The small molecule below binds the protein below.
Small molecule (SMILES): CC(=O)N[C@H]1[C@H](O[C@H]2[C@H](O)[C@@H](NC(C)=O)CO[C@@H]2CO)O[C@H](CO)[C@@H](O[C@@H]2O[C@H](CO[C@H]3O[C@H](CO)[C@@H](O)[C@H](O)[C@@H]3O)[C@@H](O)[C@H](O[C@H]3O[C@H](CO)[C@@H](O)[C@H](O)[C@@H]3O)[C@@H]2O)[C@@H]1O

Sequence of chain 1.A:
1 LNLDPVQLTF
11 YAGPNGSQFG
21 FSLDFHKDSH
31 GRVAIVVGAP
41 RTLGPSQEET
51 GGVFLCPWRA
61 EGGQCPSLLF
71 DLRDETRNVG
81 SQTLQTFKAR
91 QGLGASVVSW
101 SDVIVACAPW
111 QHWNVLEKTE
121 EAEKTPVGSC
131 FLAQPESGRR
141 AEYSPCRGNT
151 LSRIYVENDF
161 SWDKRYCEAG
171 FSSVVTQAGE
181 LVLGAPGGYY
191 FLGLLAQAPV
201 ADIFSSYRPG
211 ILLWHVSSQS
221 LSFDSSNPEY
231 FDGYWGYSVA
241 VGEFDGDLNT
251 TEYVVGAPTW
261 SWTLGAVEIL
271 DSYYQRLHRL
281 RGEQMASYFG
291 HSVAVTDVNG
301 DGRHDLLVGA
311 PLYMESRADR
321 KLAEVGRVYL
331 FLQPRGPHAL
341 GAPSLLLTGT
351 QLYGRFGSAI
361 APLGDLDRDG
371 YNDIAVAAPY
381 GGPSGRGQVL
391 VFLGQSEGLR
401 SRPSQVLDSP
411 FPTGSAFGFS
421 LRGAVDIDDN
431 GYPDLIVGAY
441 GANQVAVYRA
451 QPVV

Binding-site contacts:
Ligand atom O6 contacts residue ARG281 of chain 1.A at 3.5 Å.
Ligand atom C2 contacts residue ASN320 of chain 1.B at 2.5 Å.
Ligand atom C3 contacts residue ASN320 of chain 1.B at 3.8 Å.
Ligand atom C7 contacts residue ASN320 of chain 1.B at 3.2 Å.
Ligand atom C8 contacts residue ASN316 of chain 1.B at 3.8 Å.
Ligand atom O4 contacts residue SO41 of chain 1.S at 2.4 Å (h-bond).
Ligand atom O7 contacts residue LEU317 of chain 1.B at 4.5 Å.
Ligand atom O6 contacts residue ARG281 of chain 1.A at 4.4 Å.
Ligand atom N2 contacts residue ASN316 of chain 1.B at 4.0 Å.
Ligand atom C8 contacts residue LEU317 of chain 1.B at 3.5 Å (hydrophobic).
Ligand atom C4 contacts residue SO41 of chain 1.S at 3.1 Å.
Ligand atom C8 contacts residue TRP262 of chain 1.A at 4.2 Å (hydrophobic).
Ligand atom C5 contacts residue ASN320 of chain 1.B at 3.6 Å.
Ligand atom O5 contacts residue ASN320 of chain 1.B at 2.3 Å (h-bond).
Ligand atom C6 contacts residue ARG281 of chain 1.A at 3.7 Å.
Ligand atom C1 contacts residue ASN316 of chain 1.B at 4.3 Å.
Ligand atom C7 contacts residue LEU317 of chain 1.B at 4.2 Å (hydrophobic).
Ligand atom C8 contacts residue ASN320 of chain 1.B at 4.5 Å.
Ligand atom O7 contacts residue ASN320 of chain 1.B at 3.1 Å (h-bond).
Ligand atom C1 contacts residue ASN320 of chain 1.B at 1.4 Å.
Ligand atom C7 contacts residue ASN316 of chain 1.B at 4.2 Å.
Ligand atom O7 contacts residue TRP262 of chain 1.A at 4.2 Å.
Ligand atom C6 contacts residue SO41 of chain 1.S at 3.6 Å.
Ligand atom O7 contacts residue MET285 of chain 1.A at 3.7 Å.
Ligand atom C5 contacts residue SO41 of chain 1.S at 3.9 Å.
Ligand atom N2 contacts residue ASN320 of chain 1.B at 3.0 Å (h-bond).
Ligand atom C4 contacts residue ASN320 of chain 1.B at 4.2 Å.
Ligand atom O3 contacts residue SO41 of chain 1.S at 4.4 Å.
Ligand atom C6 contacts residue ARG281 of chain 1.A at 3.8 Å.
Ligand atom C3 contacts residue SO41 of chain 1.S at 4.4 Å.

Sequence of chain 1.B:
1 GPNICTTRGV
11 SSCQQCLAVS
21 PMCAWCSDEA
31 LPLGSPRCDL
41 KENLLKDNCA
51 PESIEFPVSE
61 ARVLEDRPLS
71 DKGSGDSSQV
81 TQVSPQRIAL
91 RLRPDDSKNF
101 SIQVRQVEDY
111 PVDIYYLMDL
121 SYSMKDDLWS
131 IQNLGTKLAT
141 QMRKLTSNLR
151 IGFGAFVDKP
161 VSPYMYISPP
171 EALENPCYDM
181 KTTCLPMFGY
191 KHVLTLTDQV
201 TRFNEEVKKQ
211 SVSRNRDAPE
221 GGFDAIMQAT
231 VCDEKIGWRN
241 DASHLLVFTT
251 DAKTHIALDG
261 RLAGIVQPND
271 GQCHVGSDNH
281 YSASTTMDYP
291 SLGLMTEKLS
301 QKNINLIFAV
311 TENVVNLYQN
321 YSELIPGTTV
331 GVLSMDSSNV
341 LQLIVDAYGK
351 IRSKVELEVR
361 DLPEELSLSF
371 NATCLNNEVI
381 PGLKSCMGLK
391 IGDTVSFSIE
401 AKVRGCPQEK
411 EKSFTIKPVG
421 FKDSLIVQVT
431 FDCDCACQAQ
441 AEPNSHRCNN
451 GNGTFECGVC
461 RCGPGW